Sequence of chain 1.C:
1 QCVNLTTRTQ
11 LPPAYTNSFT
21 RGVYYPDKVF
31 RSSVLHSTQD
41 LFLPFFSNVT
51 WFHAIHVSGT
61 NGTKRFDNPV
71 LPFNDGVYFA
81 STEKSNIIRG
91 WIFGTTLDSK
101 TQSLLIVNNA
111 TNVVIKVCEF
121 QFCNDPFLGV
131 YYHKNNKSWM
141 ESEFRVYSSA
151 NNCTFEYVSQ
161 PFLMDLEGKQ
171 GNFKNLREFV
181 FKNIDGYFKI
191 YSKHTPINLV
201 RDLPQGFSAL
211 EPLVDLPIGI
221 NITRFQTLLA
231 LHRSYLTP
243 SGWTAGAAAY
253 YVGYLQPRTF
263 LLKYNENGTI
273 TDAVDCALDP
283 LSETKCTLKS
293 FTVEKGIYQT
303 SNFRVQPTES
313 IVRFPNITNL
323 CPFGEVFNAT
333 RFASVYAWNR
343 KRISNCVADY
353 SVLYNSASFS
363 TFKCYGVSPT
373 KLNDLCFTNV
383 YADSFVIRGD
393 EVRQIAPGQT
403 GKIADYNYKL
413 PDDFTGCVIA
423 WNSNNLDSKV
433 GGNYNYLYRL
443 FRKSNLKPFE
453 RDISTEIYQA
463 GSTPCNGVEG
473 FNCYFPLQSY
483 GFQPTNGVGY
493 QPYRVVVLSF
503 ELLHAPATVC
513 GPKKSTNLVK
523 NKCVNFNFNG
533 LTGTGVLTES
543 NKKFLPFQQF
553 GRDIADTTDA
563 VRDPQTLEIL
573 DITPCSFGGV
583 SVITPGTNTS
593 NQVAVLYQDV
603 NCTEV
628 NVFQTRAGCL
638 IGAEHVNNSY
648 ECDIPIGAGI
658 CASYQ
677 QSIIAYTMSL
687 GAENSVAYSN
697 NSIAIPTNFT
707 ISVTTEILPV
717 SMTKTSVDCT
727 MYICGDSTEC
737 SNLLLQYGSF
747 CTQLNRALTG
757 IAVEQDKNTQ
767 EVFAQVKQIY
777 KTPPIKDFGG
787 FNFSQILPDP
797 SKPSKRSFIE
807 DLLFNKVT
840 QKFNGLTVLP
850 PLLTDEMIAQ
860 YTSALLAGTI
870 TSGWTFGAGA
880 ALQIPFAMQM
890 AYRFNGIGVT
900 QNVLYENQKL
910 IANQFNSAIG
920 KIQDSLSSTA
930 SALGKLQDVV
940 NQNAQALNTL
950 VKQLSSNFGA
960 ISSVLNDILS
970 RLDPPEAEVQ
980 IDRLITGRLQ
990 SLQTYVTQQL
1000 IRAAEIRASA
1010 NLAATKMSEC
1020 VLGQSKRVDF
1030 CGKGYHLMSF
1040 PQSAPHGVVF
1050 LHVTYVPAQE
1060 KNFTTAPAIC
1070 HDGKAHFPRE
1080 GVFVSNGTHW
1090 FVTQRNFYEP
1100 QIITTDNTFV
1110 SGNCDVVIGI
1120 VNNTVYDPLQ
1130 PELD

Binding-site contacts:
Ligand atom C7 contacts residue ASN109 of chain 1.C at 4.2 Å.
Ligand atom C3 contacts residue ASN109 of chain 1.C at 3.8 Å.
Ligand atom O5 contacts residue ALA110 of chain 1.C at 3.8 Å.
Ligand atom O4 contacts residue ASN112 of chain 1.C at 4.0 Å.
Ligand atom O5 contacts residue THR111 of chain 1.C at 4.3 Å.
Ligand atom N2 contacts residue ASN112 of chain 1.C at 4.2 Å.
Ligand atom C1 contacts residue ASN109 of chain 1.C at 1.4 Å.
Ligand atom C2 contacts residue ASN112 of chain 1.C at 3.8 Å.
Ligand atom C7 contacts residue ASN112 of chain 1.C at 3.7 Å.
Ligand atom O4 contacts residue THR111 of chain 1.C at 3.9 Å.
Ligand atom C4 contacts residue THR111 of chain 1.C at 3.8 Å.
Ligand atom N2 contacts residue ASN109 of chain 1.C at 2.9 Å (h-bond).
Ligand atom C2 contacts residue ASN109 of chain 1.C at 2.5 Å.
Ligand atom C3 contacts residue ASN112 of chain 1.C at 3.4 Å.
Ligand atom O5 contacts residue ASN109 of chain 1.C at 2.5 Å (h-bond).
Ligand atom O7 contacts residue ASN112 of chain 1.C at 2.8 Å (h-bond).
Ligand atom C4 contacts residue ASN109 of chain 1.C at 4.3 Å.
Ligand atom O6 contacts residue THR111 of chain 1.C at 2.6 Å (h-bond).
Ligand atom C6 contacts residue THR111 of chain 1.C at 3.2 Å.
Ligand atom C5 contacts residue ASN109 of chain 1.C at 3.8 Å.
Ligand atom C5 contacts residue THR111 of chain 1.C at 4.3 Å.
Ligand atom C6 contacts residue ALA110 of chain 1.C at 3.9 Å (hydrophobic).
Ligand atom O3 contacts residue ASN112 of chain 1.C at 2.4 Å (h-bond).
Ligand atom C4 contacts residue ASN112 of chain 1.C at 3.5 Å.

The protein below binds the small molecule below.
Small molecule (SMILES): CC(=O)N[C@@H]1[C@@H](O)[C@H](O)[C@@H](CO)O[C@H]1O